Binding-site contacts:
Ligand atom CAF contacts residue GLU436 of chain 1.A at 3.2 Å.
Ligand atom CAE contacts residue GLY433 of chain 1.A at 4.4 Å.
Ligand atom CAD contacts residue GLY433 of chain 1.A at 3.9 Å.
Ligand atom CAJ contacts residue GLY433 of chain 1.A at 3.9 Å.
Ligand atom CAJ contacts residue GLU436 of chain 1.A at 3.4 Å.
Ligand atom OAC contacts residue PHE435 of chain 1.A at 3.1 Å (h-bond).
Ligand atom OAB contacts residue PHE435 of chain 1.A at 3.0 Å (h-bond).
Ligand atom OAC contacts residue GLY433 of chain 1.A at 3.9 Å.
Ligand atom CAI contacts residue LEU434 of chain 1.A at 3.9 Å (hydrophobic).
Ligand atom CAI contacts residue GLY433 of chain 1.A at 3.8 Å.
Ligand atom CAF contacts residue GLY433 of chain 1.A at 4.5 Å.
Ligand atom OAC contacts residue LEU434 of chain 1.A at 4.1 Å.
Ligand atom OAC contacts residue GLU436 of chain 1.A at 2.7 Å (salt-bridge).
Ligand atom OAB contacts residue THR431 of chain 1.A at 4.2 Å.
Ligand atom CAI contacts residue PHE435 of chain 1.A at 4.0 Å (hydrophobic).
Ligand atom OAB contacts residue LEU434 of chain 1.A at 3.1 Å (h-bond).
Ligand atom CAJ contacts residue LEU434 of chain 1.A at 4.3 Å (hydrophobic).
Ligand atom CAJ contacts residue PHE435 of chain 1.A at 4.0 Å (hydrophobic).
Ligand atom OAB contacts residue GLY433 of chain 1.A at 3.7 Å.

A small-molecule ligand and the protein it binds are described below.
Small molecule (SMILES): OCCc1ccc(O)c(O)c1

Sequence of chain 1.A:
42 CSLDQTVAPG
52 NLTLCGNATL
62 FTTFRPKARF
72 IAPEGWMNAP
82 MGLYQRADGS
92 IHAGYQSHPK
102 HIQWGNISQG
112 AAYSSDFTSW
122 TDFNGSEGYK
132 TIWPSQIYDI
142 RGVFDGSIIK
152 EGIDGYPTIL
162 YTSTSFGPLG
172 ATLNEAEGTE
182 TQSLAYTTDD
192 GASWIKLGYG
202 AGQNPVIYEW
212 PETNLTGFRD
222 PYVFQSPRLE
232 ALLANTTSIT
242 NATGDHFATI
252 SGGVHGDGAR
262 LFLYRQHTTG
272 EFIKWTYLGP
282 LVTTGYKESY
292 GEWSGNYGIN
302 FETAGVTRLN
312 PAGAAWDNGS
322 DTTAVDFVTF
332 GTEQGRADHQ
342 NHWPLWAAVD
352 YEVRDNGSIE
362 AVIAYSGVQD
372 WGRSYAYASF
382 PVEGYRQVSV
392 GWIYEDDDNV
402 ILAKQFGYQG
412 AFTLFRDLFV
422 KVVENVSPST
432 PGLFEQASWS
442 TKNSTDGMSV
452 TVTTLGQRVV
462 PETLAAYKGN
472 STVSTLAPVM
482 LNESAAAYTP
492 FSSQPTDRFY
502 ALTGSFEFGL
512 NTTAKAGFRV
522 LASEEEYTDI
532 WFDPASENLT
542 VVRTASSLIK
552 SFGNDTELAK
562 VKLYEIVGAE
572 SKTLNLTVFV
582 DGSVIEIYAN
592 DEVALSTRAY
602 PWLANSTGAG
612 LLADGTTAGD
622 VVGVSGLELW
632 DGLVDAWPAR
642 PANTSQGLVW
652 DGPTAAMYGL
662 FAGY